Sequence of chain 2.B:
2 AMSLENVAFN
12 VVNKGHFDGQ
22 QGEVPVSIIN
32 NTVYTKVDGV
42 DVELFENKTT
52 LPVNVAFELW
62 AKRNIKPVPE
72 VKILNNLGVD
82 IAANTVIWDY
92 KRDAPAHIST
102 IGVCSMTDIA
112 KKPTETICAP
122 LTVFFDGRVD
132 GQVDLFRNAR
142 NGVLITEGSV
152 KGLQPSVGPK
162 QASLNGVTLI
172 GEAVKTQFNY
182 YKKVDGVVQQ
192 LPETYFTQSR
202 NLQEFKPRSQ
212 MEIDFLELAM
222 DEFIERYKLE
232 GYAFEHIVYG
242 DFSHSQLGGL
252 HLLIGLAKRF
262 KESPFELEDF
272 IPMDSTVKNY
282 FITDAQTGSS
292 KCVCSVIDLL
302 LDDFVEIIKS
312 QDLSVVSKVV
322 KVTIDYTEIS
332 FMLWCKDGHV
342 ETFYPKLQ

Binding-site contacts:
Ligand atom C13 contacts residue GLY172 of chain 2.B at 4.4 Å.
Ligand atom N01 contacts residue HIS245 of chain 4.B at 4.0 Å.
Ligand atom C15 contacts residue VAL175 of chain 2.B at 3.4 Å (hydrophobic).
Ligand atom N01 contacts residue ALA174 of chain 2.B at 3.9 Å.
Ligand atom C06 contacts residue GLU173 of chain 2.B at 3.7 Å.
Ligand atom O09 contacts residue LYS176 of chain 2.B at 3.9 Å.
Ligand atom N01 contacts residue SER244 of chain 4.B at 3.0 Å (h-bond).
Ligand atom S07 contacts residue ALA174 of chain 2.B at 4.5 Å.
Ligand atom O08 contacts residue VAL175 of chain 2.B at 3.4 Å (h-bond).
Ligand atom O08 contacts residue GLU173 of chain 2.B at 4.1 Å.
Ligand atom C14 contacts residue GLY172 of chain 2.B at 3.4 Å.
Ligand atom C15 contacts residue GLU173 of chain 2.B at 3.5 Å.
Ligand atom O08 contacts residue LYS176 of chain 2.B at 3.9 Å.
Ligand atom O08 contacts residue ALA174 of chain 2.B at 3.1 Å (h-bond).
Ligand atom C14 contacts residue GLU173 of chain 2.B at 4.1 Å.
Ligand atom N05 contacts residue GLU173 of chain 2.B at 4.5 Å.
Ligand atom C15 contacts residue LYS176 of chain 2.B at 4.1 Å.
Ligand atom C10 contacts residue LYS176 of chain 2.B at 4.1 Å.
Ligand atom S07 contacts residue GLU173 of chain 2.B at 4.4 Å.
Ligand atom C10 contacts residue GLU173 of chain 2.B at 4.1 Å.
Ligand atom C15 contacts residue GLY172 of chain 2.B at 4.0 Å.
Ligand atom C06 contacts residue SER244 of chain 4.B at 4.2 Å.
Ligand atom C14 contacts residue VAL175 of chain 2.B at 3.9 Å (hydrophobic).
Ligand atom C02 contacts residue SER244 of chain 4.B at 3.7 Å.

The protein below binds the small molecule below.
Small molecule (SMILES): N[C@H]1CCN(S(=O)(=O)c2ccccc2)C1

Sequence of chain 4.B:
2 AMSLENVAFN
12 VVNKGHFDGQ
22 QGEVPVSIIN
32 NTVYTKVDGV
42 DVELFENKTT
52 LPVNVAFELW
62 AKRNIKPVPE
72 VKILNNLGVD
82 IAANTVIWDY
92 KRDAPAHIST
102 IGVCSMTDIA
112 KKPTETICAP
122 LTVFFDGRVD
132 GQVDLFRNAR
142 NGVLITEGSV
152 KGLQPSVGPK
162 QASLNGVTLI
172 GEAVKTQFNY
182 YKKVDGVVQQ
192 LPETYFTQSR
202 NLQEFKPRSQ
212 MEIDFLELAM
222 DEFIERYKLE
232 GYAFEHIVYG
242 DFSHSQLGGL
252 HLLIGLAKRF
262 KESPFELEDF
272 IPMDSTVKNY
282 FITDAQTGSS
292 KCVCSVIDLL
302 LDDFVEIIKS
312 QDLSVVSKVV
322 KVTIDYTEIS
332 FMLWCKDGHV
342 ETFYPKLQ